Sequence of chain 1.E:
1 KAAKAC

A small-molecule ligand and the protein it binds are described below.
Small molecule (SMILES): C[C@@H]1O[C@@H](CC(=O)O)[C@@H](O)[C@H](O)[C@@H]1O

Binding-site contacts:
Ligand atom O3 contacts residue CA1 of chain 1.Q at 2.5 Å.
Ligand atom C1 contacts residue SER24 of chain 1.D at 3.8 Å.
Ligand atom O3 contacts residue CA1 of chain 1.S at 2.5 Å.
Ligand atom C5 contacts residue LYS1 of chain 1.E at 3.3 Å.
Ligand atom O4 contacts residue GLU96 of chain 1.D at 3.5 Å (salt-bridge).
Ligand atom O2 contacts residue SER23 of chain 1.D at 3.4 Å.
Ligand atom C3 contacts residue ASP105 of chain 1.D at 3.7 Å.
Ligand atom C4 contacts residue ASP97 of chain 1.D at 3.4 Å.
Ligand atom C4 contacts residue CA1 of chain 1.Q at 3.7 Å.
Ligand atom C3 contacts residue CA1 of chain 1.Q at 3.3 Å.
Ligand atom O5 contacts residue SER24 of chain 1.D at 2.8 Å (h-bond).
Ligand atom O4 contacts residue ASP97 of chain 1.D at 2.6 Å (salt-bridge).
Ligand atom C1M contacts residue SER24 of chain 1.D at 3.6 Å.
Ligand atom O7A contacts residue SER24 of chain 1.D at 3.7 Å.
Ligand atom O4 contacts residue ASP105 of chain 1.D at 3.2 Å (salt-bridge).
Ligand atom O3 contacts residue ASP100 of chain 1.D at 2.6 Å (salt-bridge).
Ligand atom O4 contacts residue ASP100 of chain 1.D at 3.5 Å (salt-bridge).
Ligand atom C1M contacts residue GLY115 of chain 1.C at 3.7 Å.
Ligand atom C6 contacts residue LYS1 of chain 1.E at 2.2 Å.
Ligand atom C5 contacts residue SER23 of chain 1.D at 3.4 Å.
Ligand atom O3 contacts residue ASP105 of chain 1.D at 3.0 Å (salt-bridge).
Ligand atom O7A contacts residue ALA2 of chain 1.E at 3.5 Å (h-bond).
Ligand atom C3 contacts residue CA1 of chain 1.S at 3.4 Å.
Ligand atom C2 contacts residue GLY115 of chain 1.C at 3.4 Å.
Ligand atom C2 contacts residue CA1 of chain 1.Q at 3.4 Å.
Ligand atom C4 contacts residue ASP105 of chain 1.D at 3.2 Å.
Ligand atom C4 contacts residue CA1 of chain 1.S at 3.4 Å.
Ligand atom O4 contacts residue CA1 of chain 1.S at 2.5 Å.
Ligand atom O2 contacts residue CA1 of chain 1.Q at 2.4 Å.
Ligand atom O2 contacts residue ASP105 of chain 1.D at 3.7 Å.
Ligand atom O2 contacts residue GLY115 of chain 1.C at 2.6 Å (h-bond).
Ligand atom C7 contacts residue ALA2 of chain 1.E at 3.7 Å (hydrophobic).
Ligand atom O7A contacts residue LYS1 of chain 1.E at 1.9 Å (salt-bridge).
Ligand atom O3 contacts residue ASP102 of chain 1.D at 3.0 Å (salt-bridge).
Ligand atom C7 contacts residue LYS1 of chain 1.E at 0.9 Å.
Ligand atom O5 contacts residue SER23 of chain 1.D at 3.5 Å (h-bond).
Ligand atom C4 contacts residue SER23 of chain 1.D at 3.6 Å.
Ligand atom O5 contacts residue LYS1 of chain 1.E at 3.5 Å (salt-bridge).
Ligand atom O2 contacts residue ASN22 of chain 1.D at 2.9 Å (h-bond).
Ligand atom C3 contacts residue ASP100 of chain 1.D at 3.4 Å.

Sequence of chain 1.C:
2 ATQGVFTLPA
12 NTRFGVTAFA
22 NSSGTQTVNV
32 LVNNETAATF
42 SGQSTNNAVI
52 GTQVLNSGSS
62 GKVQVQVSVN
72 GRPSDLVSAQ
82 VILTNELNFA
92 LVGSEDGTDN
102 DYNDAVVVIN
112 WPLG

Sequence of chain 1.D:
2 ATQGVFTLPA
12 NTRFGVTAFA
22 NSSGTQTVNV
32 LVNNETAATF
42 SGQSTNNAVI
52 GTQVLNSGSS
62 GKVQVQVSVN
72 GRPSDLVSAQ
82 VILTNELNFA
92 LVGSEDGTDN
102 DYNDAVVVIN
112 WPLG